The small molecule below binds the protein below.
Small molecule (SMILES): CC(=O)N[C@H]1[C@H](O[C@H]2[C@H](O)[C@@H](NC(C)=O)CO[C@@H]2CO)O[C@H](CO)[C@@H](O[C@@H]2O[C@H](CO[C@H]3O[C@H](CO[C@H]4O[C@H](CO)[C@@H](O)[C@H](O)[C@@H]4O)[C@@H](O)[C@H](O[C@H]4O[C@H](CO)[C@@H](O)[C@H](O)[C@@H]4O)[C@@H]3O)[C@@H](O)[C@H](O[C@H]3O[C@H](CO)[C@@H](O)[C@H](O)[C@@H]3O)[C@@H]2O)[C@@H]1O

Sequence of chain 1.A:
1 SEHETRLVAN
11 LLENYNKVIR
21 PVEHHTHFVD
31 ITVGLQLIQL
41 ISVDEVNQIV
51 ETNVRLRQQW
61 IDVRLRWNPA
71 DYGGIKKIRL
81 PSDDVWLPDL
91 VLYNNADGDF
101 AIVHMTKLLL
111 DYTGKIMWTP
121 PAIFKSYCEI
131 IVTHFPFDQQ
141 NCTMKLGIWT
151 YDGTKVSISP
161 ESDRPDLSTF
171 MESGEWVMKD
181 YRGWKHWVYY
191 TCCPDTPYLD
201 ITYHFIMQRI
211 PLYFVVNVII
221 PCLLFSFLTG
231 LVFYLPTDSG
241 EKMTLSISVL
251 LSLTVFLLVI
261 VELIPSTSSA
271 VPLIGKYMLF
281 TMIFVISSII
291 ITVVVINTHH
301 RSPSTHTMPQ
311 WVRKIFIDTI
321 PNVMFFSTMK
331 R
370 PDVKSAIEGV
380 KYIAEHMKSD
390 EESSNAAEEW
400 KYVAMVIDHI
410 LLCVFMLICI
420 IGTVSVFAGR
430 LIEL

Binding-site contacts:
Ligand atom C1 contacts residue HIS204 of chain 1.A at 4.2 Å.
Ligand atom C1 contacts residue LYS185 of chain 1.A at 3.8 Å.
Ligand atom O7 contacts residue ASN141 of chain 1.A at 3.8 Å.
Ligand atom C6 contacts residue THR143 of chain 1.A at 3.6 Å.
Ligand atom O5 contacts residue TRP184 of chain 1.A at 4.1 Å.
Ligand atom C8 contacts residue HIS186 of chain 1.A at 3.5 Å.
Ligand atom C7 contacts residue ASN141 of chain 1.A at 3.6 Å.
Ligand atom C6 contacts residue LYS185 of chain 1.A at 4.0 Å.
Ligand atom C5 contacts residue HIS204 of chain 1.A at 4.0 Å.
Ligand atom C3 contacts residue HIS204 of chain 1.A at 4.1 Å.
Ligand atom O5 contacts residue LYS185 of chain 1.A at 4.1 Å.
Ligand atom N2 contacts residue ILE206 of chain 1.A at 4.0 Å.
Ligand atom C2 contacts residue HIS186 of chain 1.A at 4.0 Å.
Ligand atom C5 contacts residue ASN141 of chain 1.A at 3.7 Å.
Ligand atom C6 contacts residue TRP184 of chain 1.A at 4.1 Å (hydrophobic).
Ligand atom C8 contacts residue ILE206 of chain 1.A at 3.6 Å (hydrophobic).
Ligand atom O2 contacts residue HIS186 of chain 1.A at 3.7 Å.
Ligand atom O5 contacts residue TRP187 of chain 1.A at 3.9 Å.
Ligand atom C2 contacts residue HIS186 of chain 1.A at 4.2 Å.
Ligand atom C2 contacts residue ASN141 of chain 1.A at 2.7 Å.
Ligand atom N2 contacts residue ASN141 of chain 1.A at 3.1 Å (h-bond).
Ligand atom C3 contacts residue ASN141 of chain 1.A at 4.0 Å.
Ligand atom O4 contacts residue HIS204 of chain 1.A at 4.0 Å.
Ligand atom O6 contacts residue TRP184 of chain 1.A at 4.2 Å.
Ligand atom C1 contacts residue ASN141 of chain 1.A at 1.6 Å.
Ligand atom N2 contacts residue HIS186 of chain 1.A at 3.5 Å (h-bond).
Ligand atom C3 contacts residue HIS186 of chain 1.A at 4.2 Å.
Ligand atom O5 contacts residue ASN141 of chain 1.A at 2.4 Å (h-bond).
Ligand atom C7 contacts residue HIS186 of chain 1.A at 3.3 Å.
Ligand atom O3 contacts residue HIS186 of chain 1.A at 3.2 Å (h-bond).
Ligand atom C7 contacts residue ILE206 of chain 1.A at 4.2 Å (hydrophobic).
Ligand atom C2 contacts residue TRP187 of chain 1.A at 3.9 Å (hydrophobic).
Ligand atom C3 contacts residue TRP187 of chain 1.A at 4.2 Å (hydrophobic).
Ligand atom O7 contacts residue THR202 of chain 1.A at 3.8 Å.
Ligand atom O3 contacts residue TYR189 of chain 1.A at 3.3 Å (h-bond).
Ligand atom C5 contacts residue TRP184 of chain 1.A at 3.8 Å (hydrophobic).
Ligand atom O2 contacts residue TRP187 of chain 1.A at 3.4 Å (h-bond).
Ligand atom O7 contacts residue HIS186 of chain 1.A at 3.4 Å.
Ligand atom O6 contacts residue TRP187 of chain 1.A at 4.0 Å.
Ligand atom O3 contacts residue TRP187 of chain 1.A at 3.8 Å.